Sequence of chain 1.F:
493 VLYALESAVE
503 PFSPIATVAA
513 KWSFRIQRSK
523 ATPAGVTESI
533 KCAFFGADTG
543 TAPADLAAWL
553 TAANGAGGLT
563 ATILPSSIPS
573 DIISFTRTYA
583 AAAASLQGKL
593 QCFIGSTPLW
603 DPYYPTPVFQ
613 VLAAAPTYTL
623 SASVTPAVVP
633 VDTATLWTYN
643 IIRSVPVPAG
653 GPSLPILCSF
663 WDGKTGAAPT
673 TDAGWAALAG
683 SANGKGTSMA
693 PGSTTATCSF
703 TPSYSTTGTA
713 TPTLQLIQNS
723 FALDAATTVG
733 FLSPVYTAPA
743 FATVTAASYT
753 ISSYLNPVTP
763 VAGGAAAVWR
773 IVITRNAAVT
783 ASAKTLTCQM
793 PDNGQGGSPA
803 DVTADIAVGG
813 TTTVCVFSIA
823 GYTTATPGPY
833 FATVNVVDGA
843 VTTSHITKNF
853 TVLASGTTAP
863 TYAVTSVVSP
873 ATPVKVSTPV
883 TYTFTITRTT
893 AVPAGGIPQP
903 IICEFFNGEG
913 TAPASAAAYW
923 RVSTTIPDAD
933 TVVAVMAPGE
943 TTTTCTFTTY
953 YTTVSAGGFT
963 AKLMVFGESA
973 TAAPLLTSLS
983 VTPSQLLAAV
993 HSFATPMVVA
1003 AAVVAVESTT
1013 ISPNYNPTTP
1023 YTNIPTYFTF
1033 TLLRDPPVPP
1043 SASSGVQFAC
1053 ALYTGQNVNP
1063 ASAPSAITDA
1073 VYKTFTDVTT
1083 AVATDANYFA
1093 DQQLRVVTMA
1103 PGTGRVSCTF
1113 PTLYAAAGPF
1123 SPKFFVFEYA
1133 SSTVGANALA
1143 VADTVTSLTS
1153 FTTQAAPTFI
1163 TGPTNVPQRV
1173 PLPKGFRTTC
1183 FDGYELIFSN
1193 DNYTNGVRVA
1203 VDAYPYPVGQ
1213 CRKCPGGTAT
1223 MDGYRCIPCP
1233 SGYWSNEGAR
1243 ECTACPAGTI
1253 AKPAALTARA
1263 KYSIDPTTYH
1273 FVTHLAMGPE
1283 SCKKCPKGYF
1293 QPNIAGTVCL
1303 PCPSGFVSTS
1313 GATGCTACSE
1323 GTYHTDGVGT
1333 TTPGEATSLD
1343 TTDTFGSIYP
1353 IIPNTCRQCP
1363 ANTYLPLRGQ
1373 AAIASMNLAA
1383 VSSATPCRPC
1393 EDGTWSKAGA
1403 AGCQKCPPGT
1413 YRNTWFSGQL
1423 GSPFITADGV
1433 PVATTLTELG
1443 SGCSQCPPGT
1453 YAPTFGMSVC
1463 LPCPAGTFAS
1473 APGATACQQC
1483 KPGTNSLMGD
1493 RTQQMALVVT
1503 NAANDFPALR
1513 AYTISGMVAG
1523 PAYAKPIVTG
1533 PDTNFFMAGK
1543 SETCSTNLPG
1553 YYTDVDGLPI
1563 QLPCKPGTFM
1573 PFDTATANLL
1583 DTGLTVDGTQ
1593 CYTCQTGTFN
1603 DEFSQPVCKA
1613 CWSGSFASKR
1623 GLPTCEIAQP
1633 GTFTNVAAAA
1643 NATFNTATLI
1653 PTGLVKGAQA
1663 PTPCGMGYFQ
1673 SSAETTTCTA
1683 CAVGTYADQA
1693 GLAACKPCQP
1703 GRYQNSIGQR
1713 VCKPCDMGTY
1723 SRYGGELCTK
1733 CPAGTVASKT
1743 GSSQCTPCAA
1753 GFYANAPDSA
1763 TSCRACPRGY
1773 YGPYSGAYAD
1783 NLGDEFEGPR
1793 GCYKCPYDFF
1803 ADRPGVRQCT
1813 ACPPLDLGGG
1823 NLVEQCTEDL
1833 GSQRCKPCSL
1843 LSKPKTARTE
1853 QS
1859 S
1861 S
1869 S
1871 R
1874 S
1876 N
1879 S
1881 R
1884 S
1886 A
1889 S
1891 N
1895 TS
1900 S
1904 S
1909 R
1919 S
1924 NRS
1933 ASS

Binding-site contacts:
Ligand atom C5 contacts residue LYS1611 of chain 1.F at 4.0 Å.
Ligand atom C2 contacts residue ALA1612 of chain 1.F at 3.6 Å (hydrophobic).
Ligand atom O7 contacts residue ASN1643 of chain 1.F at 3.9 Å.
Ligand atom O4 contacts residue TRP1614 of chain 1.F at 3.9 Å.
Ligand atom O6 contacts residue GLU1676 of chain 1.F at 4.0 Å.
Ligand atom N2 contacts residue ALA1612 of chain 1.F at 2.8 Å (h-bond).
Ligand atom O6 contacts residue GLU1676 of chain 1.F at 3.9 Å.
Ligand atom C2 contacts residue TRP1614 of chain 1.F at 4.0 Å (hydrophobic).
Ligand atom C5 contacts residue ASN1643 of chain 1.F at 3.6 Å.
Ligand atom C4 contacts residue GLU1676 of chain 1.F at 3.6 Å.
Ligand atom C8 contacts residue ALA1642 of chain 1.F at 3.8 Å (hydrophobic).
Ligand atom O2 contacts residue ILE1629 of chain 1.F at 3.2 Å.
Ligand atom O4 contacts residue PHE1601 of chain 1.F at 3.8 Å.
Ligand atom O4 contacts residue GLU1676 of chain 1.F at 4.0 Å.
Ligand atom O2 contacts residue CYS1627 of chain 1.F at 3.2 Å (h-bond).
Ligand atom O2 contacts residue TRP1614 of chain 1.F at 3.1 Å.
Ligand atom O5 contacts residue TRP1614 of chain 1.F at 3.7 Å.
Ligand atom C1 contacts residue ASN1643 of chain 1.F at 1.4 Å.
Ligand atom C3 contacts residue CYS1627 of chain 1.F at 4.1 Å (hydrophobic).
Ligand atom C7 contacts residue ALA1612 of chain 1.F at 3.7 Å (hydrophobic).
Ligand atom C3 contacts residue TRP1614 of chain 1.F at 4.0 Å (hydrophobic).
Ligand atom C3 contacts residue ALA1612 of chain 1.F at 3.7 Å (hydrophobic).
Ligand atom O3 contacts residue TRP1614 of chain 1.F at 3.4 Å.
Ligand atom C2 contacts residue ASN1643 of chain 1.F at 2.5 Å.
Ligand atom C1 contacts residue ALA1612 of chain 1.F at 3.8 Å (hydrophobic).
Ligand atom O7 contacts residue PHE1601 of chain 1.F at 3.5 Å.
Ligand atom C2 contacts residue TRP1614 of chain 1.F at 3.6 Å (hydrophobic).
Ligand atom C2 contacts residue TRP1614 of chain 1.F at 3.7 Å (hydrophobic).
Ligand atom C7 contacts residue ASN1643 of chain 1.F at 3.5 Å.
Ligand atom C8 contacts residue ALA1641 of chain 1.F at 3.4 Å (hydrophobic).
Ligand atom O3 contacts residue ILE1629 of chain 1.F at 3.9 Å.
Ligand atom O2 contacts residue TRP1614 of chain 1.F at 3.7 Å.
Ligand atom N2 contacts residue ASN1643 of chain 1.F at 2.9 Å (h-bond).
Ligand atom C8 contacts residue ASP1603 of chain 1.F at 3.3 Å.
Ligand atom C8 contacts residue ALA1612 of chain 1.F at 3.8 Å (hydrophobic).
Ligand atom O3 contacts residue CYS1627 of chain 1.F at 3.6 Å.
Ligand atom O2 contacts residue GLU1676 of chain 1.F at 3.1 Å (salt-bridge).
Ligand atom O5 contacts residue ASN1643 of chain 1.F at 2.3 Å (h-bond).
Ligand atom C3 contacts residue ASN1643 of chain 1.F at 3.8 Å.
Ligand atom C8 contacts residue CYS1613 of chain 1.F at 3.9 Å (hydrophobic).

A protein and the small-molecule ligand that binds it are described below.
Small molecule (SMILES): CC(=O)N[C@H]1[C@H](O[C@H]2[C@H](O)[C@@H](NC(C)=O)CO[C@@H]2CO)O[C@H](CO)[C@@H](O[C@@H]2O[C@H](CO[C@@H]3O[C@H](CO[C@H]4O[C@H](CO)[C@@H](O)[C@H](O)[C@@H]4O)[C@@H](O)[C@H](O)[C@@H]3O)[C@@H](O)[C@H](O[C@@H]3O[C@H](CO)[C@@H](O)[C@H](O)[C@@H]3O)[C@@H]2O)[C@@H]1O